Binding-site contacts:
Ligand atom CE1 contacts residue GLY13 of chain 1.K at 3.8 Å.
Ligand atom CB contacts residue HIS67 of chain 1.K at 3.5 Å.
Ligand atom CA contacts residue GLN10 of chain 1.K at 3.4 Å.
Ligand atom CD2 contacts residue MET34 of chain 1.K at 3.6 Å (hydrophobic).
Ligand atom CB contacts residue THR32 of chain 1.K at 3.8 Å.
Ligand atom N contacts residue GLN10 of chain 1.K at 2.9 Å (h-bond).
Ligand atom CD2 contacts residue LEU35 of chain 1.K at 3.7 Å (hydrophobic).
Ligand atom CE2 contacts residue GLY13 of chain 1.K at 3.8 Å.
Ligand atom N contacts residue GLY29 of chain 1.K at 3.0 Å (h-bond).
Ligand atom CZ3 contacts residue LEU36 of chain 1.K at 3.8 Å (hydrophobic).
Ligand atom CZ contacts residue GLU14 of chain 1.K at 3.3 Å.
Ligand atom CB contacts residue MET34 of chain 1.K at 3.7 Å (hydrophobic).
Ligand atom CB contacts residue GLN10 of chain 1.K at 3.6 Å.
Ligand atom CB contacts residue MET34 of chain 1.K at 3.8 Å (hydrophobic).
Ligand atom O contacts residue GLY29 of chain 1.K at 3.8 Å.
Ligand atom C contacts residue GLY29 of chain 1.K at 3.8 Å.
Ligand atom CD contacts residue GLY29 of chain 1.K at 4.0 Å.
Ligand atom OE2 contacts residue LYS30 of chain 1.K at 2.8 Å (salt-bridge).
Ligand atom CE3 contacts residue LEU36 of chain 1.K at 3.8 Å (hydrophobic).
Ligand atom O contacts residue GLN10 of chain 1.K at 3.7 Å.
Ligand atom CA contacts residue GLN10 of chain 1.K at 3.8 Å.
Ligand atom CA contacts residue GLY29 of chain 1.K at 3.6 Å.
Ligand atom O contacts residue GLY33 of chain 1.K at 3.5 Å.
Ligand atom CG contacts residue THR32 of chain 1.K at 3.8 Å.
Ligand atom CD contacts residue LYS30 of chain 1.K at 3.8 Å.
Ligand atom CZ2 contacts residue GLY33 of chain 1.K at 3.3 Å.
Ligand atom CZ contacts residue GLY13 of chain 1.K at 3.5 Å.
Ligand atom O contacts residue VAL63 of chain 1.K at 3.6 Å.
Ligand atom CD2 contacts residue LEU36 of chain 1.K at 3.6 Å (hydrophobic).
Ligand atom O contacts residue MET34 of chain 1.K at 3.3 Å.
Ligand atom CH2 contacts residue GLY33 of chain 1.K at 3.8 Å.
Ligand atom CH2 contacts residue LEU36 of chain 1.K at 3.8 Å (hydrophobic).
Ligand atom NE1 contacts residue GLY33 of chain 1.K at 3.9 Å.
Ligand atom OE2 contacts residue GLY29 of chain 1.K at 3.2 Å.
Ligand atom CE2 contacts residue GLN10 of chain 1.K at 3.5 Å.
Ligand atom CB contacts residue GLY29 of chain 1.K at 3.9 Å.
Ligand atom C contacts residue GLN10 of chain 1.K at 3.6 Å.
Ligand atom CE1 contacts residue GLU14 of chain 1.K at 3.3 Å.
Ligand atom CG contacts residue HIS67 of chain 1.K at 3.6 Å.
Ligand atom CG contacts residue PHE17 of chain 1.K at 3.5 Å (hydrophobic).

This small molecule binds to this protein.
Small molecule (SMILES): CC(C)C[C@H](NC(=O)[C@@H](N)CC(N)=O)C(=O)N[C@@H](CC(N)=O)C(=O)N1CCC[C@H]1C(=O)N[C@@H](C)C(=O)N[C@@H](C)C(=O)N1CCC[C@H]1C(=O)N[C@@H](CCC(=O)O)C(=O)N[C@@H](Cc1ccccc1)C(=O)N[C@@H](Cc1cnc[nH]1)C(=O)N1CCC[C@H]1C(=O)NCC(=O)N[C@H](C(=O)N1CCC[C@H]1C(=O)N[C@@H](CC1=CN=C2CC=CC=C12)C(=O)N[C@@H](C)C(=O)NCC=O)C(C)C

Sequence of chain 1.K:
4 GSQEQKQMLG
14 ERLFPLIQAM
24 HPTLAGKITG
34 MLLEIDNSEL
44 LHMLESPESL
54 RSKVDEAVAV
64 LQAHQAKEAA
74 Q